Sequence of chain 1.A:
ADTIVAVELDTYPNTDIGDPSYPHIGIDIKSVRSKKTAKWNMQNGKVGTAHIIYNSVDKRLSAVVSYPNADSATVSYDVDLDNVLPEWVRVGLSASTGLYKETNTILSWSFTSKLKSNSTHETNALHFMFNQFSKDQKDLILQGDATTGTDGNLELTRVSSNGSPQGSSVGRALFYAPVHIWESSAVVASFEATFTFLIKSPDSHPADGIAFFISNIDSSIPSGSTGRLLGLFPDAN

Binding-site contacts:
Ligand atom CD contacts residue SER204 of chain 1.A at 3.7 Å.
Ligand atom CG contacts residue GLY45 of chain 1.A at 3.8 Å.
Ligand atom CD1 contacts residue MET42 of chain 1.A at 3.8 Å (hydrophobic).
Ligand atom CE2 contacts residue LYS200 of chain 1.A at 3.3 Å.
Ligand atom CZ contacts residue MET42 of chain 1.A at 2.8 Å (hydrophobic).
Ligand atom C contacts residue ASN44 of chain 1.A at 3.5 Å.
Ligand atom CG contacts residue PRO206 of chain 1.A at 3.5 Å (hydrophobic).
Ligand atom CZ contacts residue HIS205 of chain 1.A at 3.8 Å.
Ligand atom O contacts residue ASN44 of chain 1.A at 2.3 Å (h-bond).
Ligand atom N contacts residue SER204 of chain 1.A at 3.1 Å (h-bond).
Ligand atom O contacts residue ASN44 of chain 1.A at 2.7 Å (h-bond).
Ligand atom CB contacts residue ASN44 of chain 1.A at 3.7 Å.
Ligand atom O contacts residue LYS46 of chain 1.A at 3.3 Å.
Ligand atom CA contacts residue ASN44 of chain 1.A at 3.0 Å.
Ligand atom CA contacts residue SER204 of chain 1.A at 3.1 Å.
Ligand atom CG contacts residue SER204 of chain 1.A at 3.5 Å.
Ligand atom CE1 contacts residue MET42 of chain 1.A at 2.8 Å (hydrophobic).
Ligand atom O contacts residue LYS46 of chain 1.A at 3.5 Å (salt-bridge).
Ligand atom OH contacts residue LYS200 of chain 1.A at 2.7 Å.
Ligand atom CE2 contacts residue MET42 of chain 1.A at 3.8 Å (hydrophobic).
Ligand atom CA contacts residue SER204 of chain 1.A at 3.8 Å.
Ligand atom O contacts residue PRO23 of chain 1.A at 3.6 Å.
Ligand atom CZ contacts residue LYS200 of chain 1.A at 3.3 Å.
Ligand atom O contacts residue SER204 of chain 1.A at 2.5 Å (h-bond).
Ligand atom OH contacts residue ASN41 of chain 1.A at 3.2 Å.
Ligand atom OH contacts residue MET42 of chain 1.A at 2.7 Å (h-bond).
Ligand atom CG contacts residue ASN44 of chain 1.A at 3.8 Å.
Ligand atom C contacts residue ASN44 of chain 1.A at 3.0 Å.
Ligand atom CB contacts residue PRO206 of chain 1.A at 3.3 Å (hydrophobic).
Ligand atom N contacts residue PRO23 of chain 1.A at 2.9 Å.
Ligand atom CE2 contacts residue GLY45 of chain 1.A at 3.9 Å.
Ligand atom C contacts residue PRO23 of chain 1.A at 3.8 Å (hydrophobic).
Ligand atom O contacts residue GLN43 of chain 1.A at 3.5 Å.
Ligand atom N contacts residue ASN44 of chain 1.A at 3.3 Å (h-bond).
Ligand atom CD contacts residue ASN44 of chain 1.A at 3.8 Å.
Ligand atom CE1 contacts residue HIS205 of chain 1.A at 3.5 Å.
Ligand atom CB contacts residue SER204 of chain 1.A at 3.1 Å.
Ligand atom C contacts residue SER204 of chain 1.A at 2.8 Å.
Ligand atom CD2 contacts residue GLY45 of chain 1.A at 3.4 Å.
Ligand atom OH contacts residue HIS205 of chain 1.A at 3.0 Å (h-bond).

A small-molecule ligand and the protein it binds are described below.
Small molecule (SMILES): CSCC[C@H](NC(C)=O)C(=O)N[C@@H](Cc1ccc(O)cc1)C(=O)N[C@@H](CC1=CN=C2C=CC=CC12)C(=O)N[C@@H](Cc1ccc(O)cc1)C(=O)N1CCC[C@H]1C(=O)N[C@@H](Cc1ccc(O)cc1)C(N)=O